A protein and the small-molecule ligand that binds it are described below.
Small molecule (SMILES): Cc1ccn(-c2ccc3c(c2)NCC3(C)C)c(=O)c1-c1ccc2nc(N)ncc2c1

Sequence of chain 1.B:
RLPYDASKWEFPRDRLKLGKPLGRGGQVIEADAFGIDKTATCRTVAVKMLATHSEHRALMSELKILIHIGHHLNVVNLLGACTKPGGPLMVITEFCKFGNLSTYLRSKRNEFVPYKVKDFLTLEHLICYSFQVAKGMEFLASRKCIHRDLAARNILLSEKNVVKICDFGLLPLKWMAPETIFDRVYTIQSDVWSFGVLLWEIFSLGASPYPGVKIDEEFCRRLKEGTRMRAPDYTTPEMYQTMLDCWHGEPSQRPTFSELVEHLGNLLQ

Binding-site contacts:
Ligand atom C29 contacts residue ASP182 of chain 1.B at 3.4 Å.
Ligand atom C37 contacts residue VAL84 of chain 1.B at 3.6 Å (hydrophobic).
Ligand atom C20 contacts residue LYS54 of chain 1.B at 3.7 Å.
Ligand atom C20 contacts residue THR102 of chain 1.B at 3.7 Å.
Ligand atom C2 contacts residue LEU171 of chain 1.B at 3.6 Å (hydrophobic).
Ligand atom N1 contacts residue LEU171 of chain 1.B at 3.6 Å.
Ligand atom C22 contacts residue LYS54 of chain 1.B at 3.5 Å.
Ligand atom C22 contacts residue VAL53 of chain 1.B at 3.9 Å (hydrophobic).
Ligand atom C17 contacts residue ASP182 of chain 1.B at 3.8 Å.
Ligand atom C3 contacts residue ALA52 of chain 1.B at 3.6 Å (hydrophobic).
Ligand atom C19 contacts residue GLU71 of chain 1.B at 3.2 Å.
Ligand atom O26 contacts residue ASP182 of chain 1.B at 3.0 Å (salt-bridge).
Ligand atom C28 contacts residue ASP182 of chain 1.B at 3.5 Å.
Ligand atom C10 contacts residue VAL34 of chain 1.B at 3.8 Å (hydrophobic).
Ligand atom C41 contacts residue HIS162 of chain 1.B at 3.6 Å.
Ligand atom C4 contacts residue LEU171 of chain 1.B at 3.6 Å (hydrophobic).
Ligand atom C2 contacts residue CYS105 of chain 1.B at 3.8 Å (hydrophobic).
Ligand atom C2 contacts residue GLU103 of chain 1.B at 3.3 Å.
Ligand atom C20 contacts residue GLU71 of chain 1.B at 3.8 Å.
Ligand atom N38 contacts residue ILE180 of chain 1.B at 3.8 Å.
Ligand atom C31 contacts residue LEU75 of chain 1.B at 3.6 Å (hydrophobic).
Ligand atom N38 contacts residue VAL84 of chain 1.B at 3.4 Å.
Ligand atom N15 contacts residue CYS105 of chain 1.B at 3.0 Å (h-bond).
Ligand atom N1 contacts residue CYS105 of chain 1.B at 3.0 Å (h-bond).
Ligand atom C3 contacts residue LEU171 of chain 1.B at 3.6 Å (hydrophobic).
Ligand atom C6 contacts residue LEU171 of chain 1.B at 3.5 Å (hydrophobic).
Ligand atom O26 contacts residue CYS181 of chain 1.B at 3.0 Å.
Ligand atom N38 contacts residue LEU75 of chain 1.B at 3.7 Å.
Ligand atom C2 contacts residue ALA52 of chain 1.B at 3.5 Å (hydrophobic).
Ligand atom N1 contacts residue PHE104 of chain 1.B at 3.8 Å.
Ligand atom C11 contacts residue VAL34 of chain 1.B at 3.7 Å (hydrophobic).
Ligand atom C21 contacts residue LYS54 of chain 1.B at 3.9 Å.
Ligand atom C11 contacts residue PHE183 of chain 1.B at 3.7 Å (hydrophobic).
Ligand atom C32 contacts residue LEU75 of chain 1.B at 3.8 Å (hydrophobic).
Ligand atom N5 contacts residue LEU171 of chain 1.B at 3.5 Å.
Ligand atom C8 contacts residue THR102 of chain 1.B at 3.5 Å.
Ligand atom C37 contacts residue LEU75 of chain 1.B at 3.9 Å (hydrophobic).
Ligand atom N38 contacts residue VAL85 of chain 1.B at 3.6 Å.
Ligand atom C28 contacts residue GLU71 of chain 1.B at 3.6 Å.
Ligand atom C8 contacts residue ALA52 of chain 1.B at 3.6 Å (hydrophobic).